Sequence of chain 1.B:
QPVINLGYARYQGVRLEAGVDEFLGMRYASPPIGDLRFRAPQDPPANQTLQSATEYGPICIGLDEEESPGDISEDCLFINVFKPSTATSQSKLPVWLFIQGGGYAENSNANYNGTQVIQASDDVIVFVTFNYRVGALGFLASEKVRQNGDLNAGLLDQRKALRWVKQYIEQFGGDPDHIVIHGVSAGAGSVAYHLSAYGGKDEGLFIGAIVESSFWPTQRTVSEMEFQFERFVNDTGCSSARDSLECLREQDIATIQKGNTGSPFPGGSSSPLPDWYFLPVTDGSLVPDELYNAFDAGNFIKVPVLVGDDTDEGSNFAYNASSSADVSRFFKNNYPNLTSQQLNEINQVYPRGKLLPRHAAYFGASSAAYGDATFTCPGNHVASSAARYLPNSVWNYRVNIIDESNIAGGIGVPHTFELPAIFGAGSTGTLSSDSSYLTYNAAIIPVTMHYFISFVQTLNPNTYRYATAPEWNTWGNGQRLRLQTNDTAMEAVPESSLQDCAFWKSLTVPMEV

This small molecule binds to this protein.
Small molecule (SMILES): CC(=O)N[C@@H]1[C@@H](O)[C@H](O)[C@@H](CO)O[C@H]1O

Binding-site contacts:
Ligand atom C6 contacts residue NAG1 of chain 1.X at 3.8 Å.
Ligand atom C1 contacts residue TYR449 of chain 1.B at 4.1 Å (hydrophobic).
Ligand atom C5 contacts residue NAG1 of chain 1.X at 4.0 Å.
Ligand atom O7 contacts residue ASN495 of chain 1.B at 3.2 Å (h-bond).
Ligand atom C7 contacts residue THR494 of chain 1.B at 4.2 Å.
Ligand atom C1 contacts residue THR494 of chain 1.B at 4.0 Å.
Ligand atom C2 contacts residue TYR449 of chain 1.B at 3.7 Å (hydrophobic).
Ligand atom C2 contacts residue ASN495 of chain 1.B at 2.6 Å.
Ligand atom O4 contacts residue NAG1 of chain 1.X at 2.4 Å.
Ligand atom C3 contacts residue NAG1 of chain 1.X at 4.1 Å.
Ligand atom C1 contacts residue ASN495 of chain 1.B at 1.9 Å.
Ligand atom O5 contacts residue ASN495 of chain 1.B at 2.4 Å (h-bond).
Ligand atom C4 contacts residue NAG1 of chain 1.X at 3.1 Å.
Ligand atom C3 contacts residue TYR449 of chain 1.B at 3.8 Å (hydrophobic).
Ligand atom O3 contacts residue TYR449 of chain 1.B at 3.3 Å.
Ligand atom C7 contacts residue TYR449 of chain 1.B at 3.6 Å (hydrophobic).
Ligand atom C8 contacts residue TYR449 of chain 1.B at 3.5 Å (hydrophobic).
Ligand atom N2 contacts residue TYR449 of chain 1.B at 2.8 Å (h-bond).
Ligand atom C7 contacts residue ASN495 of chain 1.B at 3.3 Å.
Ligand atom C8 contacts residue ASN495 of chain 1.B at 4.5 Å.
Ligand atom N2 contacts residue THR494 of chain 1.B at 3.8 Å.
Ligand atom C8 contacts residue ASN450 of chain 1.B at 3.9 Å.
Ligand atom N2 contacts residue ASN495 of chain 1.B at 3.1 Å (h-bond).
Ligand atom O6 contacts residue NAG1 of chain 1.X at 4.0 Å.
Ligand atom C8 contacts residue THR494 of chain 1.B at 4.0 Å.
Ligand atom C4 contacts residue ASN495 of chain 1.B at 4.4 Å.
Ligand atom O3 contacts residue NAG1 of chain 1.X at 3.7 Å.
Ligand atom C5 contacts residue ASN495 of chain 1.B at 3.8 Å.
Ligand atom C3 contacts residue ASN495 of chain 1.B at 4.0 Å.